Binding-site contacts:
Ligand atom C4 contacts residue ASN154 of chain 41.E at 4.2 Å.
Ligand atom C5 contacts residue ASN154 of chain 41.E at 3.6 Å.
Ligand atom C3 contacts residue ASN154 of chain 41.E at 3.8 Å.
Ligand atom N2 contacts residue ASN154 of chain 41.E at 2.9 Å (h-bond).
Ligand atom C1 contacts residue SER156 of chain 41.E at 4.5 Å.
Ligand atom C1 contacts residue SER157 of chain 41.E at 4.2 Å.
Ligand atom C2 contacts residue ASN154 of chain 41.E at 2.5 Å.
Ligand atom C1 contacts residue ASN154 of chain 41.E at 1.4 Å.
Ligand atom O7 contacts residue ASN154 of chain 41.E at 4.0 Å.
Ligand atom O5 contacts residue ASN154 of chain 41.E at 2.4 Å (h-bond).
Ligand atom C8 contacts residue ASN154 of chain 41.E at 4.0 Å.
Ligand atom O5 contacts residue SER157 of chain 41.E at 3.9 Å.
Ligand atom C7 contacts residue ASN154 of chain 41.E at 3.6 Å.

A protein and the small-molecule ligand that binds it are described below.
Small molecule (SMILES): CC(=O)N[C@@H]1[C@@H](O)[C@H](O)[C@@H](CO)O[C@H]1O

Sequence of chain 41.E:
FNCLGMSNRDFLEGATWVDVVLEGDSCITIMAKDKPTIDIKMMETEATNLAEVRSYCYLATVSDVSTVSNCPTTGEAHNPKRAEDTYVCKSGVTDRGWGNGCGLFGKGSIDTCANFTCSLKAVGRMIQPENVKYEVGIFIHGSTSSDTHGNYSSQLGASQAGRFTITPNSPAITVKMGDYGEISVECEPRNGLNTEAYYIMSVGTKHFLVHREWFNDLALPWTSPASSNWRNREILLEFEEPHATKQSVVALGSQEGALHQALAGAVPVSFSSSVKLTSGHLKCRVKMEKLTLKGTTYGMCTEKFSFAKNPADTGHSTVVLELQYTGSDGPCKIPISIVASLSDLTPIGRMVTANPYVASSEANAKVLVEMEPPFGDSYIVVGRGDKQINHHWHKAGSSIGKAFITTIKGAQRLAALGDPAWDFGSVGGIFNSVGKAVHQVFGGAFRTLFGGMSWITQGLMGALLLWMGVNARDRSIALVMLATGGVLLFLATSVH